Binding-site contacts:
Ligand atom C13 contacts residue MET94 of chain 1.I at 4.0 Å (hydrophobic).
Ligand atom C10 contacts residue LEU148 of chain 1.I at 3.7 Å (hydrophobic).
Ligand atom O0 contacts residue LEU97 of chain 1.I at 3.1 Å (h-bond).
Ligand atom C3 contacts residue LEU148 of chain 1.I at 4.0 Å (hydrophobic).
Ligand atom C6 contacts residue LEU97 of chain 1.I at 4.0 Å (hydrophobic).
Ligand atom N2 contacts residue GLU95 of chain 1.I at 2.9 Å (salt-bridge).
Ligand atom F1 contacts residue GLY100 of chain 1.I at 3.5 Å.
Ligand atom O0 contacts residue TYR96 of chain 1.I at 3.7 Å.
Ligand atom F1 contacts residue TYR96 of chain 1.I at 3.9 Å.
Ligand atom N0 contacts residue VAL28 of chain 1.I at 3.8 Å.
Ligand atom N2 contacts residue ALA45 of chain 1.I at 3.4 Å.
Ligand atom C8 contacts residue LEU20 of chain 1.I at 3.8 Å (hydrophobic).
Ligand atom C16 contacts residue LYS22 of chain 1.I at 3.9 Å.
Ligand atom C6 contacts residue LEU20 of chain 1.I at 3.8 Å (hydrophobic).
Ligand atom C17 contacts residue LYS22 of chain 1.I at 3.4 Å.
Ligand atom C15 contacts residue ARG145 of chain 1.I at 3.9 Å.
Ligand atom C6 contacts residue GLY100 of chain 1.I at 3.6 Å.
Ligand atom O0 contacts residue ALA45 of chain 1.I at 3.8 Å.
Ligand atom C11 contacts residue GLU95 of chain 1.I at 3.7 Å.
Ligand atom F1 contacts residue PRO98 of chain 1.I at 3.9 Å.
Ligand atom C7 contacts residue LEU97 of chain 1.I at 3.8 Å (hydrophobic).
Ligand atom C12 contacts residue LEU148 of chain 1.I at 3.8 Å (hydrophobic).
Ligand atom C16 contacts residue GLY23 of chain 1.I at 3.5 Å.
Ligand atom C7 contacts residue LEU20 of chain 1.I at 3.6 Å (hydrophobic).
Ligand atom C15 contacts residue ASN146 of chain 1.I at 3.9 Å.
Ligand atom C12 contacts residue MET94 of chain 1.I at 3.6 Å (hydrophobic).
Ligand atom C8 contacts residue LEU148 of chain 1.I at 3.8 Å (hydrophobic).
Ligand atom C5 contacts residue GLY100 of chain 1.I at 3.8 Å.
Ligand atom C16 contacts residue VAL28 of chain 1.I at 3.7 Å (hydrophobic).
Ligand atom C13 contacts residue LEU148 of chain 1.I at 3.8 Å (hydrophobic).
Ligand atom O0 contacts residue GLU95 of chain 1.I at 3.5 Å (salt-bridge).
Ligand atom C9 contacts residue LEU148 of chain 1.I at 3.8 Å (hydrophobic).
Ligand atom C12 contacts residue GLU95 of chain 1.I at 4.0 Å.
Ligand atom C16 contacts residue ASP159 of chain 1.I at 3.9 Å.
Ligand atom C11 contacts residue ALA45 of chain 1.I at 3.7 Å (hydrophobic).
Ligand atom F1 contacts residue LEU97 of chain 1.I at 3.5 Å.
Ligand atom C15 contacts residue ASP159 of chain 1.I at 3.8 Å.
Ligand atom N2 contacts residue LEU148 of chain 1.I at 3.9 Å.
Ligand atom C1 contacts residue LEU148 of chain 1.I at 4.0 Å (hydrophobic).
Ligand atom F1 contacts residue LEU20 of chain 1.I at 3.8 Å.

Sequence of chain 1.I:
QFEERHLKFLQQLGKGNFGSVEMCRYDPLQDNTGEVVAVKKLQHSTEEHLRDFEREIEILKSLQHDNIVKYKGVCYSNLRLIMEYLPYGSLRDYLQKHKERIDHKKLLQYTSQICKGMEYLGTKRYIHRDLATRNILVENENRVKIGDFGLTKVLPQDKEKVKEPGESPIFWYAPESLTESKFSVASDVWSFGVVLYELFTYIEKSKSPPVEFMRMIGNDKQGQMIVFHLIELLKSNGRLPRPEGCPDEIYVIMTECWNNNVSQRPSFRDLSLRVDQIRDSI

The protein below binds the small molecule below.
Small molecule (SMILES): CC(C)(C)c1nc2c3ccc(F)cc3c3c(=O)[nH]ccc3c2[nH]1